Sequence of chain 1.G:
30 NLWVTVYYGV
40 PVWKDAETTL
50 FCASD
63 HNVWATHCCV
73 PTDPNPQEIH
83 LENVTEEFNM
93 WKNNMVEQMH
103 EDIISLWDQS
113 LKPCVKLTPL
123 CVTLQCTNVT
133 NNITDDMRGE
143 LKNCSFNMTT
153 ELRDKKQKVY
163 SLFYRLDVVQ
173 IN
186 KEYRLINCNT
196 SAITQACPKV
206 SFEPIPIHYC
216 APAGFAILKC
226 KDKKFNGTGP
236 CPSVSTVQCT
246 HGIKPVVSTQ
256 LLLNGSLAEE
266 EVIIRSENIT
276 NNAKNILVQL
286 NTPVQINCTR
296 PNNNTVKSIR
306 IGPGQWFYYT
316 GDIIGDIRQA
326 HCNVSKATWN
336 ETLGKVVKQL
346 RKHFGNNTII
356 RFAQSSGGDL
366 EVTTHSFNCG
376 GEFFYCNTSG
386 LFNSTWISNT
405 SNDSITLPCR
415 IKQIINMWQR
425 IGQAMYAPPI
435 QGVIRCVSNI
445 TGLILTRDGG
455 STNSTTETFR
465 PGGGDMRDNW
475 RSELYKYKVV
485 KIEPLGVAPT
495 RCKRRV

Binding-site contacts:
Ligand atom C4 contacts residue ASN351 of chain 1.G at 4.2 Å.
Ligand atom C2 contacts residue ASN351 of chain 1.G at 2.5 Å.
Ligand atom C8 contacts residue UNK1 of chain 1.B at 4.4 Å.
Ligand atom N2 contacts residue UNK93 of chain 1.B at 4.3 Å.
Ligand atom C3 contacts residue ASN351 of chain 1.G at 3.8 Å.
Ligand atom C5 contacts residue ASN351 of chain 1.G at 3.7 Å.
Ligand atom C7 contacts residue ASN351 of chain 1.G at 3.9 Å.
Ligand atom O5 contacts residue ASN351 of chain 1.G at 2.4 Å (h-bond).
Ligand atom N2 contacts residue ASN351 of chain 1.G at 2.9 Å (h-bond).
Ligand atom C1 contacts residue ASN351 of chain 1.G at 1.4 Å.
Ligand atom C8 contacts residue UNK93 of chain 1.B at 3.6 Å.
Ligand atom C7 contacts residue UNK93 of chain 1.B at 4.3 Å.
Ligand atom O6 contacts residue ASN394 of chain 1.G at 4.1 Å.
Ligand atom O7 contacts residue ASN351 of chain 1.G at 4.4 Å.

The small molecule below binds the protein below.
Small molecule (SMILES): CC(=O)N[C@H]1[C@H](O[C@H]2[C@H](O)[C@@H](NC(C)=O)CO[C@@H]2CO)O[C@H](CO)[C@@H](O)[C@@H]1O

Sequence of chain 1.B:
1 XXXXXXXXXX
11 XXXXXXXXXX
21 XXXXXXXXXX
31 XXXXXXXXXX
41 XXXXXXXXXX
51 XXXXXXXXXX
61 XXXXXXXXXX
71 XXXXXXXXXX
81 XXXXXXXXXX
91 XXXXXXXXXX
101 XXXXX